Sequence of chain 1.E:
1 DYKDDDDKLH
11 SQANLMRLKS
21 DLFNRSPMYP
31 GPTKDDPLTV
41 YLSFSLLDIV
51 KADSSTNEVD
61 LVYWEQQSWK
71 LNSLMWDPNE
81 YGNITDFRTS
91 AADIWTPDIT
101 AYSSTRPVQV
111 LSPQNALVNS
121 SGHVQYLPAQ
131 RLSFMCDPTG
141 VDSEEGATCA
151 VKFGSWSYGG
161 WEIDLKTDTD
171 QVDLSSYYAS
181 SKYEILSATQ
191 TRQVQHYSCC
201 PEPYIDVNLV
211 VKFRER

Binding-site contacts:
Ligand atom O7 contacts residue ASN119 of chain 1.E at 3.6 Å.
Ligand atom C8 contacts residue SER120 of chain 1.E at 3.7 Å.
Ligand atom C2 contacts residue SER121 of chain 1.E at 3.3 Å.
Ligand atom C5 contacts residue HIS123 of chain 1.E at 3.5 Å.
Ligand atom O4 contacts residue HIS123 of chain 1.E at 3.9 Å.
Ligand atom C7 contacts residue SER121 of chain 1.E at 3.5 Å.
Ligand atom O3 contacts residue SER121 of chain 1.E at 4.2 Å.
Ligand atom C3 contacts residue ASN119 of chain 1.E at 3.7 Å.
Ligand atom C3 contacts residue SER121 of chain 1.E at 3.6 Å.
Ligand atom O5 contacts residue ASN119 of chain 1.E at 2.3 Å (h-bond).
Ligand atom C1 contacts residue SER121 of chain 1.E at 3.3 Å.
Ligand atom C1 contacts residue HIS123 of chain 1.E at 3.4 Å.
Ligand atom N2 contacts residue HIS123 of chain 1.E at 4.2 Å.
Ligand atom C4 contacts residue ASN119 of chain 1.E at 4.2 Å.
Ligand atom C2 contacts residue ASN119 of chain 1.E at 2.4 Å.
Ligand atom O6 contacts residue HIS123 of chain 1.E at 4.5 Å.
Ligand atom N2 contacts residue ASN119 of chain 1.E at 2.8 Å (h-bond).
Ligand atom C1 contacts residue ASN119 of chain 1.E at 1.4 Å.
Ligand atom C7 contacts residue ASN119 of chain 1.E at 3.5 Å.
Ligand atom C8 contacts residue HIS123 of chain 1.E at 4.5 Å.
Ligand atom O6 contacts residue GLN125 of chain 1.E at 4.3 Å.
Ligand atom C4 contacts residue HIS123 of chain 1.E at 4.1 Å.
Ligand atom O5 contacts residue HIS123 of chain 1.E at 3.5 Å.
Ligand atom C3 contacts residue HIS123 of chain 1.E at 3.6 Å.
Ligand atom N2 contacts residue SER121 of chain 1.E at 2.5 Å (h-bond).
Ligand atom C8 contacts residue SER121 of chain 1.E at 3.6 Å.
Ligand atom C2 contacts residue HIS123 of chain 1.E at 4.0 Å.
Ligand atom C5 contacts residue ASN119 of chain 1.E at 3.7 Å.

The protein below binds the small molecule below.
Small molecule (SMILES): CC(=O)N[C@H]1[C@H](O[C@H]2[C@H](O)[C@@H](NC(C)=O)CO[C@@H]2CO)O[C@H](CO)[C@@H](O[C@@H]2O[C@H](CO[C@H]3O[C@H](CO)[C@@H](O)[C@H](O[C@H]4O[C@H](CO)[C@@H](O)[C@H](O)[C@@H]4O)[C@@H]3O)[C@@H](O)[C@H](O[C@H]3O[C@H](CO)[C@@H](O)[C@H](O)[C@@H]3O)[C@@H]2O)[C@@H]1O